Sequence of chain 25.A:
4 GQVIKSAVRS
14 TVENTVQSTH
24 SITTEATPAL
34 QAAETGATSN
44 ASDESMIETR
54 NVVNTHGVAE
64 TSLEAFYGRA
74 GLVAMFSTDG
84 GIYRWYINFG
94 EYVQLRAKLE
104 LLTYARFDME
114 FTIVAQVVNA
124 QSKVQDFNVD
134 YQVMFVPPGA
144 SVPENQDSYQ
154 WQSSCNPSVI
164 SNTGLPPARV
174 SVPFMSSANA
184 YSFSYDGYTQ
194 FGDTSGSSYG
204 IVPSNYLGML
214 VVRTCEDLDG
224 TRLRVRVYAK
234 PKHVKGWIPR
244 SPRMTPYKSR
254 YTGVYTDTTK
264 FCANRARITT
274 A

Binding-site contacts:
Ligand atom N contacts residue GLN155 of chain 24.A at 4.3 Å.
Ligand atom C contacts residue TYR95 of chain 25.A at 4.5 Å (hydrophobic).
Ligand atom N contacts residue GLU239 of chain 25.C at 3.0 Å (salt-bridge).
Ligand atom C contacts residue ASP150 of chain 24.A at 3.8 Å.
Ligand atom O contacts residue LEU75 of chain 25.A at 4.4 Å.
Ligand atom CA contacts residue TYR152 of chain 24.A at 3.8 Å (hydrophobic).
Ligand atom N contacts residue ASP150 of chain 24.A at 4.4 Å.
Ligand atom SG contacts residue MET78 of chain 25.A at 3.8 Å.
Ligand atom N contacts residue GLY1 of chain 25.E at 3.7 Å.
Ligand atom CA contacts residue GLY1 of chain 25.E at 2.4 Å.
Ligand atom CB contacts residue ASP150 of chain 24.A at 3.6 Å.
Ligand atom SG contacts residue GLY240 of chain 25.C at 4.0 Å.
Ligand atom CB contacts residue GLU239 of chain 25.C at 4.0 Å.
Ligand atom C contacts residue TYR152 of chain 24.A at 3.6 Å (hydrophobic).
Ligand atom C contacts residue GLY1 of chain 25.E at 1.3 Å.
Ligand atom CB contacts residue GLY1 of chain 25.E at 3.1 Å.
Ligand atom SG contacts residue GLU239 of chain 25.C at 4.3 Å.
Ligand atom N contacts residue TYR152 of chain 24.A at 3.5 Å.
Ligand atom O contacts residue GLY1 of chain 25.E at 2.2 Å (h-bond).
Ligand atom O contacts residue TYR152 of chain 24.A at 3.6 Å.
Ligand atom CB contacts residue MET78 of chain 25.A at 3.9 Å (hydrophobic).
Ligand atom C contacts residue SER151 of chain 24.A at 3.9 Å.
Ligand atom N contacts residue GLN238 of chain 25.C at 3.8 Å.
Ligand atom SG contacts residue GLY1 of chain 25.E at 4.2 Å.
Ligand atom C contacts residue MET78 of chain 25.A at 4.2 Å (hydrophobic).
Ligand atom CA contacts residue ASP150 of chain 24.A at 3.3 Å.
Ligand atom SG contacts residue TYR95 of chain 25.A at 3.8 Å.
Ligand atom O contacts residue GLN155 of chain 24.A at 3.0 Å (h-bond).
Ligand atom SG contacts residue ALA241 of chain 25.C at 3.5 Å (h-bond).
Ligand atom CA contacts residue GLU239 of chain 25.C at 3.9 Å.
Ligand atom O contacts residue TYR95 of chain 25.A at 3.6 Å.
Ligand atom C contacts residue GLN155 of chain 24.A at 4.2 Å.
Ligand atom CA contacts residue SER151 of chain 24.A at 4.0 Å.

Sequence of chain 25.C:
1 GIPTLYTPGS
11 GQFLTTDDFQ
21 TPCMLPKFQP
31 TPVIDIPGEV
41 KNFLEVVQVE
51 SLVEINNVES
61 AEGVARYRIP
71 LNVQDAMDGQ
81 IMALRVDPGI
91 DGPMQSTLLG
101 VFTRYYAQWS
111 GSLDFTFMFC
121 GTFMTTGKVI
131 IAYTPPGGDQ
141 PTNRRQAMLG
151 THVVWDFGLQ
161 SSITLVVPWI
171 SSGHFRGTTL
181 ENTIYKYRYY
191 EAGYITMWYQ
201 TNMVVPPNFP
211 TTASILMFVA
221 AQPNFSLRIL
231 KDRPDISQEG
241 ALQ

The protein below binds the small molecule below.
Small molecule (SMILES): N[C@@H](CS)C(=O)O

Sequence of chain 24.A:
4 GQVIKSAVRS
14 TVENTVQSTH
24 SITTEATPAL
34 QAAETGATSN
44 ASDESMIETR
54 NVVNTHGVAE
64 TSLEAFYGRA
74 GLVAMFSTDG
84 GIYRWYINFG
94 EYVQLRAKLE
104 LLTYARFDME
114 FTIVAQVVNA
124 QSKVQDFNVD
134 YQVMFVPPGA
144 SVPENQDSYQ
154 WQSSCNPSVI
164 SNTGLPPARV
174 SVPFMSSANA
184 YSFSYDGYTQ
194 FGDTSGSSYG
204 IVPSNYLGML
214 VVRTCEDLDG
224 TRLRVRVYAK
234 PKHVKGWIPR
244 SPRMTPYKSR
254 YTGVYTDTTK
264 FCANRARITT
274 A